Binding-site contacts:
Ligand atom O1P contacts residue THR156 of chain 1.B at 2.3 Å (h-bond).
Ligand atom O4' contacts residue NIO1 of chain 1.E at 3.1 Å (h-bond).
Ligand atom C2' contacts residue GLN241 of chain 1.B at 3.6 Å.
Ligand atom O1P contacts residue GLY154 of chain 1.B at 3.6 Å.
Ligand atom O3P contacts residue GLY177 of chain 1.B at 2.9 Å (h-bond).
Ligand atom P contacts residue GLY154 of chain 1.B at 3.7 Å.
Ligand atom O3' contacts residue PRO153 of chain 1.B at 3.2 Å (h-bond).
Ligand atom C1' contacts residue GLU315 of chain 1.B at 3.4 Å.
Ligand atom N3 contacts residue SER151 of chain 1.B at 3.7 Å.
Ligand atom C9 contacts residue GLY177 of chain 1.B at 3.0 Å.
Ligand atom O2P contacts residue PRO153 of chain 1.B at 3.4 Å.
Ligand atom O3P contacts residue SER38 of chain 1.B at 3.6 Å.
Ligand atom O3' contacts residue VAL152 of chain 1.B at 3.0 Å.
Ligand atom O2' contacts residue GLY316 of chain 1.B at 3.2 Å.
Ligand atom C2' contacts residue NIO1 of chain 1.E at 3.1 Å.
Ligand atom C1' contacts residue NIO1 of chain 1.E at 3.1 Å.
Ligand atom C3' contacts residue VAL152 of chain 1.B at 3.1 Å (hydrophobic).
Ligand atom C5' contacts residue GLN241 of chain 1.B at 3.4 Å.
Ligand atom C4' contacts residue NIO1 of chain 1.E at 3.8 Å.
Ligand atom C4' contacts residue VAL152 of chain 1.B at 3.6 Å (hydrophobic).
Ligand atom C3' contacts residue GLU150 of chain 1.B at 3.6 Å.
Ligand atom O2' contacts residue VAL317 of chain 1.B at 3.6 Å.
Ligand atom P contacts residue THR156 of chain 1.B at 3.6 Å.
Ligand atom C2 contacts residue SER151 of chain 1.B at 3.5 Å.
Ligand atom N3 contacts residue ASP52 of chain 1.B at 2.8 Å (salt-bridge).
Ligand atom O2P contacts residue GLY154 of chain 1.B at 2.4 Å (h-bond).
Ligand atom O5' contacts residue GLY177 of chain 1.B at 3.2 Å (h-bond).
Ligand atom C8 contacts residue PRO68 of chain 1.B at 3.8 Å (hydrophobic).
Ligand atom O2' contacts residue GLU150 of chain 1.B at 2.7 Å (salt-bridge).
Ligand atom O2' contacts residue SER151 of chain 1.B at 3.8 Å.
Ligand atom O1P contacts residue GLY155 of chain 1.B at 3.6 Å.
Ligand atom O2P contacts residue SER38 of chain 1.B at 2.8 Å (h-bond).
Ligand atom C2' contacts residue GLU150 of chain 1.B at 3.3 Å.
Ligand atom C3A contacts residue PRO77 of chain 1.B at 3.7 Å (hydrophobic).
Ligand atom C2 contacts residue ASP52 of chain 1.B at 3.6 Å.
Ligand atom C5' contacts residue VAL152 of chain 1.B at 3.8 Å (hydrophobic).
Ligand atom O3P contacts residue GLY39 of chain 1.B at 2.8 Å (h-bond).
Ligand atom P contacts residue GLY177 of chain 1.B at 3.7 Å.
Ligand atom C5' contacts residue NIO1 of chain 1.E at 3.6 Å.
Ligand atom C3' contacts residue GLN241 of chain 1.B at 3.6 Å.

This small molecule binds to this protein.
Small molecule (SMILES): Cc1cc2ncn([C@H]3O[C@H](COP(=O)(O)O)[C@@H](O)[C@H]3O)c2cc1C

Sequence of chain 1.B:
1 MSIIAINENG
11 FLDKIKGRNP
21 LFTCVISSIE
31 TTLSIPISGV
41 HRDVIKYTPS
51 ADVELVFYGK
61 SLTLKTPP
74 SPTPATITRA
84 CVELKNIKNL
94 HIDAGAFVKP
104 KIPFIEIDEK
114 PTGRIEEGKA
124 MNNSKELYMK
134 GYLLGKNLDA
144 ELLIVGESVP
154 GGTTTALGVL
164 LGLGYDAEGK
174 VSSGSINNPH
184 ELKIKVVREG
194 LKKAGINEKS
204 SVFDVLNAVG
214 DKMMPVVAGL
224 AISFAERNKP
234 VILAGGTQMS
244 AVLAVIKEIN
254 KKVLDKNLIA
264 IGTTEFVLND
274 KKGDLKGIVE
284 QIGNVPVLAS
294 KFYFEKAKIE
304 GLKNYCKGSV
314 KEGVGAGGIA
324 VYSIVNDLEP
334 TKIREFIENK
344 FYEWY